Sequence of chain 1.B:
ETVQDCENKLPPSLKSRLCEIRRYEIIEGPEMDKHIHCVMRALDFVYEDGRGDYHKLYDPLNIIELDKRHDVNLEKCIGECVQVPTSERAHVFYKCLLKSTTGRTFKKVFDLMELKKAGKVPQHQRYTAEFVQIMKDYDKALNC

The protein below binds the small molecule below.
Small molecule (SMILES): NC[C@H](O)c1ccc(O)c(O)c1

Binding-site contacts:
Ligand atom CAF contacts residue PHE111 of chain 1.B at 3.8 Å (hydrophobic).
Ligand atom CAF contacts residue ARG23 of chain 1.B at 3.6 Å.
Ligand atom OAD contacts residue ASP112 of chain 1.B at 2.6 Å (salt-bridge).
Ligand atom CAL contacts residue ARG23 of chain 1.B at 3.5 Å.
Ligand atom CAJ contacts residue ARG23 of chain 1.B at 4.0 Å.
Ligand atom CAG contacts residue GLU115 of chain 1.B at 4.0 Å.
Ligand atom CAF contacts residue TYR25 of chain 1.B at 2.9 Å (hydrophobic).
Ligand atom CAL contacts residue GLU115 of chain 1.B at 3.1 Å.
Ligand atom CAH contacts residue ARG23 of chain 1.B at 2.4 Å.
Ligand atom CAK contacts residue GLU115 of chain 1.B at 3.8 Å.
Ligand atom OAB contacts residue ILE37 of chain 1.B at 3.9 Å.
Ligand atom CAK contacts residue TYR25 of chain 1.B at 3.8 Å (hydrophobic).
Ligand atom OAB contacts residue TYR95 of chain 1.B at 3.5 Å (h-bond).
Ligand atom NAA contacts residue ASP112 of chain 1.B at 3.8 Å.
Ligand atom CAK contacts residue ARG23 of chain 1.B at 3.6 Å.
Ligand atom CAE contacts residue ILE22 of chain 1.B at 3.7 Å (hydrophobic).
Ligand atom CAH contacts residue TYR25 of chain 1.B at 3.5 Å (hydrophobic).
Ligand atom OAD contacts residue GLU115 of chain 1.B at 2.5 Å (salt-bridge).
Ligand atom CAI contacts residue ILE22 of chain 1.B at 3.8 Å (hydrophobic).
Ligand atom CAL contacts residue TYR25 of chain 1.B at 3.6 Å (hydrophobic).
Ligand atom CAH contacts residue ASP112 of chain 1.B at 3.5 Å.
Ligand atom NAA contacts residue ASP140 of chain 1.B at 3.3 Å (salt-bridge).
Ligand atom CAE contacts residue PHE111 of chain 1.B at 3.9 Å (hydrophobic).
Ligand atom OAB contacts residue ILE22 of chain 1.B at 3.5 Å.
Ligand atom OAD contacts residue TYR25 of chain 1.B at 2.9 Å (h-bond).
Ligand atom CAE contacts residue TYR95 of chain 1.B at 3.8 Å (hydrophobic).
Ligand atom OAC contacts residue ILE22 of chain 1.B at 4.0 Å.
Ligand atom NAA contacts residue ARG23 of chain 1.B at 3.0 Å (salt-bridge).
Ligand atom CAK contacts residue PHE111 of chain 1.B at 3.9 Å (hydrophobic).
Ligand atom CAI contacts residue TYR95 of chain 1.B at 4.1 Å (hydrophobic).
Ligand atom CAL contacts residue ASP112 of chain 1.B at 3.6 Å.
Ligand atom OAC contacts residue HIS36 of chain 1.B at 3.6 Å.
Ligand atom OAC contacts residue GLU8 of chain 1.B at 2.8 Å (salt-bridge).
Ligand atom CAG contacts residue GLU8 of chain 1.B at 3.6 Å.
Ligand atom OAC contacts residue VAL40 of chain 1.B at 4.1 Å.
Ligand atom OAD contacts residue PHE111 of chain 1.B at 3.7 Å.
Ligand atom CAG contacts residue ARG23 of chain 1.B at 3.5 Å.
Ligand atom CAJ contacts residue GLU8 of chain 1.B at 3.6 Å.
Ligand atom CAE contacts residue TYR25 of chain 1.B at 3.1 Å (hydrophobic).
Ligand atom OAD contacts residue ARG23 of chain 1.B at 4.0 Å.